Sequence of chain 1.A:
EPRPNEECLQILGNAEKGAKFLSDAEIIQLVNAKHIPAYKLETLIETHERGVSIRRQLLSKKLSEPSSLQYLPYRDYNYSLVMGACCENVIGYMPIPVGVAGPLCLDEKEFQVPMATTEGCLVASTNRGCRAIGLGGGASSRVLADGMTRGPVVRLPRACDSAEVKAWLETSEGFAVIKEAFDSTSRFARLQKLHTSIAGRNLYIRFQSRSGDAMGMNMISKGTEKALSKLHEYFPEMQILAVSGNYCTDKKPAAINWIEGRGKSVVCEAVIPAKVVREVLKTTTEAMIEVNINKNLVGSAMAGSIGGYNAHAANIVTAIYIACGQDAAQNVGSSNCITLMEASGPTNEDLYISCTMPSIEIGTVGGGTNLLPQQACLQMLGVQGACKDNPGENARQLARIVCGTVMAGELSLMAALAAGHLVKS

Binding-site contacts:
Ligand atom O6 contacts residue LEU419 of chain 1.A at 3.5 Å.
Ligand atom O4 contacts residue GLU125 of chain 1.A at 2.8 Å (salt-bridge).
Ligand atom C12 contacts residue LEU419 of chain 1.A at 3.8 Å (hydrophobic).
Ligand atom C25 contacts residue LEU423 of chain 1.A at 3.7 Å (hydrophobic).
Ligand atom O3 contacts residue MET223 of chain 1.B at 3.3 Å.
Ligand atom C7 contacts residue GLU125 of chain 1.A at 3.6 Å.
Ligand atom C11 contacts residue ASP256 of chain 1.B at 3.8 Å.
Ligand atom C5 contacts residue LEU419 of chain 1.A at 3.7 Å (hydrophobic).
Ligand atom C17 contacts residue SER131 of chain 1.A at 3.8 Å.
Ligand atom C36 contacts residue LYS258 of chain 1.B at 3.3 Å.
Ligand atom O7 contacts residue LYS258 of chain 1.B at 3.1 Å (salt-bridge).
Ligand atom C35 contacts residue LYS258 of chain 1.B at 3.7 Å.
Ligand atom C15 contacts residue ARG134 of chain 1.A at 3.7 Å.
Ligand atom C9 contacts residue GLU125 of chain 1.A at 3.7 Å.
Ligand atom C16 contacts residue ARG134 of chain 1.A at 3.7 Å.
Ligand atom C11 contacts residue ARG156 of chain 1.B at 3.8 Å.
Ligand atom N1 contacts residue LEU419 of chain 1.A at 3.8 Å.
Ligand atom C25 contacts residue HIS427 of chain 1.A at 3.5 Å.
Ligand atom C13 contacts residue HIS318 of chain 1.A at 3.5 Å.
Ligand atom C19 contacts residue LEU419 of chain 1.A at 3.8 Å (hydrophobic).
Ligand atom O4 contacts residue ASN321 of chain 1.A at 2.9 Å (h-bond).
Ligand atom C18 contacts residue ALA130 of chain 1.A at 3.6 Å (hydrophobic).
Ligand atom C1 contacts residue LEU419 of chain 1.A at 3.5 Å (hydrophobic).
Ligand atom O6 contacts residue ALA317 of chain 1.A at 3.7 Å.
Ligand atom C35 contacts residue ASP256 of chain 1.B at 3.8 Å.
Ligand atom C36 contacts residue SER250 of chain 1.B at 3.6 Å.
Ligand atom O7 contacts residue LYS301 of chain 1.A at 3.5 Å (salt-bridge).
Ligand atom O3 contacts residue ASP256 of chain 1.B at 2.8 Å (salt-bridge).
Ligand atom C36 contacts residue ALA317 of chain 1.A at 3.6 Å (hydrophobic).
Ligand atom O2 contacts residue SER131 of chain 1.A at 2.7 Å (h-bond).
Ligand atom C36 contacts residue LYS301 of chain 1.A at 3.5 Å.
Ligand atom O4 contacts residue LYS257 of chain 1.B at 3.0 Å (salt-bridge).
Ligand atom O6 contacts residue LYS301 of chain 1.A at 2.8 Å (salt-bridge).
Ligand atom C36 contacts residue ARG156 of chain 1.B at 3.7 Å.
Ligand atom C35 contacts residue ALA317 of chain 1.A at 3.3 Å (hydrophobic).
Ligand atom O7 contacts residue SER250 of chain 1.B at 2.6 Å (h-bond).
Ligand atom C2 contacts residue LEU419 of chain 1.A at 3.6 Å (hydrophobic).
Ligand atom O3 contacts residue ARG156 of chain 1.B at 2.9 Å (salt-bridge).
Ligand atom C19 contacts residue HIS427 of chain 1.A at 3.8 Å.
Ligand atom O7 contacts residue ARG156 of chain 1.B at 3.2 Å (salt-bridge).

A small-molecule ligand and the protein it binds are described below.
Small molecule (SMILES): CCc1c(C(=O)Nc2ccc(-c3ccccc3)cc2)c2c(n1CC[C@@H](O)C[C@@H](O)CC(=O)O)CCCCC2

Sequence of chain 1.B:
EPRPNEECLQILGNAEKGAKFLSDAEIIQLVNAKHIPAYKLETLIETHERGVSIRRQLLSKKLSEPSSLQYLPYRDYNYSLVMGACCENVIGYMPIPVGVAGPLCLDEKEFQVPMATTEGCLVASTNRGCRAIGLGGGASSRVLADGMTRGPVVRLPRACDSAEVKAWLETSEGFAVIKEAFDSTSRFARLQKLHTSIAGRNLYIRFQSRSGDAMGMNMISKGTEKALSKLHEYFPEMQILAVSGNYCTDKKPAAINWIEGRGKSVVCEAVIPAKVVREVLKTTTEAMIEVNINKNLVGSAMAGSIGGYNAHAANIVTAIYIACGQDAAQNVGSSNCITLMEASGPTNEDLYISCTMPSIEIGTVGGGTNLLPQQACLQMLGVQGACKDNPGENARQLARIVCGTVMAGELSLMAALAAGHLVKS